Binding-site contacts:
Ligand atom O contacts residue ARG15 of chain 1.A at 2.9 Å (salt-bridge).
Ligand atom CB contacts residue TRP69 of chain 1.A at 3.5 Å (hydrophobic).
Ligand atom P contacts residue ARG34 of chain 1.A at 3.8 Å.
Ligand atom CG contacts residue LEU68 of chain 1.A at 3.7 Å (hydrophobic).
Ligand atom CA contacts residue HIS55 of chain 1.A at 3.3 Å.
Ligand atom CD2 contacts residue HIS55 of chain 1.A at 3.8 Å.
Ligand atom O contacts residue TRP69 of chain 1.A at 3.4 Å.
Ligand atom O3P contacts residue ARG34 of chain 1.A at 2.8 Å (salt-bridge).
Ligand atom OH contacts residue SER38 of chain 1.A at 3.5 Å (h-bond).
Ligand atom ND2 contacts residue LEU68 of chain 1.A at 2.8 Å (h-bond).
Ligand atom P contacts residue SER36 of chain 1.A at 3.6 Å.
Ligand atom CE2 contacts residue ARG15 of chain 1.A at 3.5 Å.
Ligand atom CB2 contacts residue HIS55 of chain 1.A at 3.7 Å.
Ligand atom OD1 contacts residue LYS57 of chain 1.A at 2.8 Å (salt-bridge).
Ligand atom CA contacts residue TRP69 of chain 1.A at 3.5 Å (hydrophobic).
Ligand atom CD2 contacts residue LYS57 of chain 1.A at 3.8 Å.
Ligand atom O1P contacts residue SER38 of chain 1.A at 2.7 Å (h-bond).
Ligand atom CH3 contacts residue ARG15 of chain 1.A at 3.7 Å.
Ligand atom O contacts residue LYS57 of chain 1.A at 3.7 Å.
Ligand atom O2P contacts residue ARG34 of chain 1.A at 3.3 Å (salt-bridge).
Ligand atom C contacts residue ARG15 of chain 1.A at 3.7 Å.
Ligand atom OH contacts residue ARG15 of chain 1.A at 3.8 Å.
Ligand atom CB contacts residue LYS57 of chain 1.A at 3.7 Å.
Ligand atom O2P contacts residue SER36 of chain 1.A at 2.7 Å (h-bond).
Ligand atom CB contacts residue HIS55 of chain 1.A at 3.7 Å.
Ligand atom P contacts residue SER38 of chain 1.A at 3.5 Å.
Ligand atom O1P contacts residue GOL1 of chain 1.G at 2.6 Å (h-bond).
Ligand atom CG contacts residue LYS57 of chain 1.A at 3.7 Å.
Ligand atom N contacts residue HIS55 of chain 1.A at 2.9 Å (h-bond).
Ligand atom P contacts residue GOL1 of chain 1.G at 3.8 Å.
Ligand atom CB contacts residue LEU68 of chain 1.A at 3.7 Å (hydrophobic).
Ligand atom C contacts residue HIS55 of chain 1.A at 3.6 Å.
Ligand atom O3P contacts residue ARG15 of chain 1.A at 3.0 Å (salt-bridge).
Ligand atom CZ contacts residue ARG15 of chain 1.A at 3.6 Å.
Ligand atom CG contacts residue LYS57 of chain 1.A at 3.5 Å.
Ligand atom O1P contacts residue SER36 of chain 1.A at 3.6 Å.
Ligand atom ND2 contacts residue LYS57 of chain 1.A at 2.9 Å (salt-bridge).
Ligand atom CB2 contacts residue PHE56 of chain 1.A at 3.4 Å (hydrophobic).
Ligand atom O2P contacts residue SER44 of chain 1.A at 2.7 Å (h-bond).
Ligand atom OD1 contacts residue PHE56 of chain 1.A at 3.4 Å.

The small molecule below binds the protein below.
Small molecule (SMILES): CC(=O)N[C@@H](Cc1ccc(OP(=O)(O)O)cc1)C(=O)NC1(C(=O)N[C@@H](CC(N)=O)C(N)=O)CCCC1

Sequence of chain 1.A:
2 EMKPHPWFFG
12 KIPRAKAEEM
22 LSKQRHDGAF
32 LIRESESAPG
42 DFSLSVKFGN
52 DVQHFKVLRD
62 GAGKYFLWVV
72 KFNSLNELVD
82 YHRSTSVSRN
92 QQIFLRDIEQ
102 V